The small molecule below binds the protein below.
Small molecule (SMILES): N[C@@H](Cc1c[nH]c[nH+]1)C(=O)O

Sequence of chain 3.C:
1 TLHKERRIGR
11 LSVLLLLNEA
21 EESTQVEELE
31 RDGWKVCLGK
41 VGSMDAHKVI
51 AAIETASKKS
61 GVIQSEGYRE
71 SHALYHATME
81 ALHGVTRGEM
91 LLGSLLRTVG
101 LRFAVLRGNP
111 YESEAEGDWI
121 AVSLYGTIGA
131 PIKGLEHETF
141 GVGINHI

Binding-site contacts:
Ligand atom O contacts residue HIS137 of chain 3.C at 3.1 Å (h-bond).
Ligand atom CG contacts residue ALA130 of chain 3.C at 3.7 Å (hydrophobic).
Ligand atom C contacts residue HIS76 of chain 1.C at 3.8 Å.
Ligand atom N contacts residue MG1 of chain 3.E at 2.3 Å.
Ligand atom N contacts residue HIS72 of chain 1.C at 3.1 Å.
Ligand atom C contacts residue HIS137 of chain 3.C at 3.7 Å.
Ligand atom C contacts residue MG1 of chain 3.E at 3.0 Å.
Ligand atom CE1 contacts residue ALA130 of chain 3.C at 3.4 Å (hydrophobic).
Ligand atom NE2 contacts residue ALA130 of chain 3.C at 3.4 Å (h-bond).
Ligand atom CD2 contacts residue GLY129 of chain 3.C at 3.6 Å.
Ligand atom OXT contacts residue ARG87 of chain 3.C at 2.9 Å (salt-bridge).
Ligand atom NE2 contacts residue GLY129 of chain 3.C at 3.9 Å.
Ligand atom CA contacts residue MG1 of chain 3.E at 3.1 Å.
Ligand atom CG contacts residue TYR68 of chain 1.C at 3.7 Å (hydrophobic).
Ligand atom CD2 contacts residue ALA130 of chain 3.C at 3.6 Å (hydrophobic).
Ligand atom C contacts residue ARG87 of chain 3.C at 3.5 Å.
Ligand atom N contacts residue HIS76 of chain 1.C at 3.2 Å (h-bond).
Ligand atom CB contacts residue GLY129 of chain 3.C at 3.7 Å.
Ligand atom CG contacts residue TYR75 of chain 1.C at 4.0 Å (hydrophobic).
Ligand atom O contacts residue HIS76 of chain 1.C at 3.2 Å (h-bond).
Ligand atom CD2 contacts residue LEU96 of chain 3.C at 4.0 Å (hydrophobic).
Ligand atom O contacts residue MG1 of chain 3.E at 2.2 Å.
Ligand atom CD2 contacts residue TYR75 of chain 1.C at 3.4 Å (hydrophobic).
Ligand atom C contacts residue ARG97 of chain 3.C at 3.9 Å.
Ligand atom O contacts residue ARG87 of chain 3.C at 2.8 Å (salt-bridge).
Ligand atom CD2 contacts residue ARG97 of chain 3.C at 3.8 Å.
Ligand atom CA contacts residue TYR75 of chain 1.C at 3.7 Å (hydrophobic).
Ligand atom CB contacts residue TYR68 of chain 1.C at 4.0 Å (hydrophobic).
Ligand atom OXT contacts residue ARG97 of chain 3.C at 2.8 Å (salt-bridge).
Ligand atom OXT contacts residue ILE128 of chain 3.C at 3.6 Å.
Ligand atom CE1 contacts residue TYR68 of chain 1.C at 3.6 Å (hydrophobic).
Ligand atom N contacts residue HIS137 of chain 3.C at 3.3 Å (h-bond).
Ligand atom N contacts residue TYR68 of chain 1.C at 3.2 Å (h-bond).
Ligand atom CE1 contacts residue TYR75 of chain 1.C at 4.0 Å (hydrophobic).
Ligand atom ND1 contacts residue GLY129 of chain 3.C at 3.7 Å.
Ligand atom CA contacts residue HIS76 of chain 1.C at 3.7 Å.
Ligand atom CG contacts residue GLY129 of chain 3.C at 3.5 Å.
Ligand atom ND1 contacts residue TYR68 of chain 1.C at 2.7 Å (h-bond).
Ligand atom ND1 contacts residue ALA130 of chain 3.C at 3.6 Å.
Ligand atom NE2 contacts residue TYR75 of chain 1.C at 3.4 Å.

Sequence of chain 1.C:
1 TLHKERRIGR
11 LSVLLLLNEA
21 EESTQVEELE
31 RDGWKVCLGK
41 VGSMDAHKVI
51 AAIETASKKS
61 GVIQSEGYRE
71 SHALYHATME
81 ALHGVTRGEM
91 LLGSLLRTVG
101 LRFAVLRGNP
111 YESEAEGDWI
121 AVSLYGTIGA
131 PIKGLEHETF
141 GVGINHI